Sequence of chain 1.L:
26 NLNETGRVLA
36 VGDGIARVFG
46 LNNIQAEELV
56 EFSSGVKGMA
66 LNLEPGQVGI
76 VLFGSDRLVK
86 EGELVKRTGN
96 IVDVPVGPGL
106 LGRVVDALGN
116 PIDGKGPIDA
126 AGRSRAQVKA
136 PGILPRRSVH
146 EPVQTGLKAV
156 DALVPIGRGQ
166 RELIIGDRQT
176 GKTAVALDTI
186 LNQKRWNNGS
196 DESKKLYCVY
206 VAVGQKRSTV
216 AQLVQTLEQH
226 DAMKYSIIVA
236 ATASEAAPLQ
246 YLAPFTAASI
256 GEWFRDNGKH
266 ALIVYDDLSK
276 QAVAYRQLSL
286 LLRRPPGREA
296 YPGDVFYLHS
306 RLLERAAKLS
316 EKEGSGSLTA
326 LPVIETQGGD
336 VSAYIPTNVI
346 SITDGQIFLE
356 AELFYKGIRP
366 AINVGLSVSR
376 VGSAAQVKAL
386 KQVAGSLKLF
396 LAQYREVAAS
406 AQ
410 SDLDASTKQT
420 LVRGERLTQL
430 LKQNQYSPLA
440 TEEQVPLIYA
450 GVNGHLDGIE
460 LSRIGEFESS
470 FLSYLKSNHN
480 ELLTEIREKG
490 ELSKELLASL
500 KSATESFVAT

Binding-site contacts:
Ligand atom C5 contacts residue TYR351 of chain 1.M at 3.3 Å (hydrophobic).
Ligand atom C2' contacts residue PHE430 of chain 1.M at 3.6 Å (hydrophobic).
Ligand atom O3A contacts residue GLY168 of chain 1.M at 3.3 Å (h-bond).
Ligand atom O2A contacts residue ARG375 of chain 1.L at 3.5 Å (salt-bridge).
Ligand atom O2G contacts residue GLU195 of chain 1.M at 3.6 Å.
Ligand atom O3A contacts residue GLY166 of chain 1.M at 3.6 Å.
Ligand atom O2B contacts residue LYS169 of chain 1.M at 3.7 Å.
Ligand atom C4 contacts residue TYR351 of chain 1.M at 3.4 Å (hydrophobic).
Ligand atom C8 contacts residue GLY168 of chain 1.M at 3.6 Å.
Ligand atom O2G contacts residue LYS169 of chain 1.M at 3.7 Å.
Ligand atom O1A contacts residue LYS169 of chain 1.M at 3.4 Å (salt-bridge).
Ligand atom O3' contacts residue PHE430 of chain 1.M at 3.4 Å.
Ligand atom PB contacts residue MG1 of chain 1.TA at 3.5 Å.
Ligand atom O1A contacts residue THR170 of chain 1.M at 3.2 Å (h-bond).
Ligand atom N3B contacts residue LYS169 of chain 1.M at 3.4 Å (salt-bridge).
Ligand atom O1G contacts residue ALA165 of chain 1.M at 3.4 Å.
Ligand atom N6 contacts residue VAL171 of chain 1.M at 3.5 Å.
Ligand atom O3G contacts residue ARG375 of chain 1.L at 3.0 Å (salt-bridge).
Ligand atom O2B contacts residue MG1 of chain 1.TA at 2.2 Å.
Ligand atom C5' contacts residue ARG375 of chain 1.L at 2.9 Å.
Ligand atom O2' contacts residue PHE430 of chain 1.M at 3.7 Å.
Ligand atom O1A contacts residue GLY168 of chain 1.M at 3.2 Å.
Ligand atom N1 contacts residue TYR351 of chain 1.M at 3.3 Å.
Ligand atom O1G contacts residue LYS169 of chain 1.M at 3.1 Å (salt-bridge).
Ligand atom C6 contacts residue TYR351 of chain 1.M at 3.4 Å (hydrophobic).
Ligand atom N7 contacts residue VAL171 of chain 1.M at 3.4 Å.
Ligand atom O1B contacts residue GLY168 of chain 1.M at 3.1 Å (h-bond).
Ligand atom O3' contacts residue ARG375 of chain 1.L at 3.4 Å.
Ligand atom PB contacts residue LYS169 of chain 1.M at 3.4 Å.
Ligand atom PG contacts residue MG1 of chain 1.TA at 3.4 Å.
Ligand atom N3B contacts residue GLY166 of chain 1.M at 2.7 Å (h-bond).
Ligand atom O1A contacts residue VAL171 of chain 1.M at 2.8 Å (h-bond).
Ligand atom C2 contacts residue TYR351 of chain 1.M at 3.5 Å (hydrophobic).
Ligand atom O2G contacts residue MG1 of chain 1.TA at 2.2 Å.
Ligand atom N9 contacts residue TYR351 of chain 1.M at 3.5 Å.
Ligand atom N7 contacts residue GLY168 of chain 1.M at 3.7 Å.
Ligand atom O1B contacts residue LYS169 of chain 1.M at 2.6 Å (salt-bridge).
Ligand atom O3G contacts residue ARG196 of chain 1.M at 2.6 Å (salt-bridge).
Ligand atom O2B contacts residue THR170 of chain 1.M at 2.7 Å (h-bond).
Ligand atom O1B contacts residue VAL167 of chain 1.M at 3.5 Å (h-bond).

A protein and the small-molecule ligand that binds it are described below.
Small molecule (SMILES): Nc1ncnc2c1ncn2[C@@H]1O[C@H](CO[P](=O)(O)O[P](=O)(O)NP(=O)(O)O)[C@@H](O)[C@H]1O

Sequence of chain 1.M:
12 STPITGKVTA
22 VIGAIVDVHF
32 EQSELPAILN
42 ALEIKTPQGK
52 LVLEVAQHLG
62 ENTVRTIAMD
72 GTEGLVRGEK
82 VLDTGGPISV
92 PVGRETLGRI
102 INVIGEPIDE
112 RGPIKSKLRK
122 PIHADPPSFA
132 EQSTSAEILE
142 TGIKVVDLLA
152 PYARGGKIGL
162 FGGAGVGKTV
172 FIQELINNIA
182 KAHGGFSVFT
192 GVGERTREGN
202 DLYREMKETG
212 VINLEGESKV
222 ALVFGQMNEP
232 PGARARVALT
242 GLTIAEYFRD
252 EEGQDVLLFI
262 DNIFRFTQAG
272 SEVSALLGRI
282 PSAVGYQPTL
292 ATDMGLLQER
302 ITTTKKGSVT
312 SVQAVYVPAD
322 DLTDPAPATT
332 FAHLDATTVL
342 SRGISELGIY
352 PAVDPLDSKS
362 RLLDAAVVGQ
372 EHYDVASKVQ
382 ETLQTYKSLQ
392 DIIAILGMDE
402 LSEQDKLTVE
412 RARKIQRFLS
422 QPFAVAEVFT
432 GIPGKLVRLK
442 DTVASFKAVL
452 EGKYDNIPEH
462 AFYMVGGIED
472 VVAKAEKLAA